Binding-site contacts:
Ligand atom O5 contacts residue HIS95 of chain 1.D at 3.2 Å (h-bond).
Ligand atom O6 contacts residue ALA93 of chain 1.D at 3.9 Å.
Ligand atom O7 contacts residue THR67 of chain 1.D at 3.4 Å (h-bond).
Ligand atom C1 contacts residue THR67 of chain 1.D at 4.3 Å.
Ligand atom C3 contacts residue TYR69 of chain 1.D at 3.6 Å (hydrophobic).
Ligand atom C6 contacts residue HIS95 of chain 1.D at 3.9 Å.
Ligand atom O5 contacts residue ASN64 of chain 1.D at 2.4 Å (h-bond).
Ligand atom C7 contacts residue THR65 of chain 1.D at 4.0 Å.
Ligand atom C1 contacts residue TYR69 of chain 1.D at 3.2 Å (hydrophobic).
Ligand atom O4 contacts residue TYR69 of chain 1.D at 4.1 Å.
Ligand atom C8 contacts residue SER66 of chain 1.D at 3.8 Å.
Ligand atom C5 contacts residue TYR69 of chain 1.D at 3.7 Å (hydrophobic).
Ligand atom C6 contacts residue ALA93 of chain 1.D at 3.7 Å (hydrophobic).
Ligand atom O7 contacts residue ASN64 of chain 1.D at 2.5 Å (h-bond).
Ligand atom C8 contacts residue ASN64 of chain 1.D at 3.5 Å.
Ligand atom C2 contacts residue THR67 of chain 1.D at 3.9 Å.
Ligand atom O5 contacts residue TYR69 of chain 1.D at 3.8 Å.
Ligand atom O6 contacts residue HIS95 of chain 1.D at 3.5 Å (h-bond).
Ligand atom C5 contacts residue HIS95 of chain 1.D at 4.0 Å.
Ligand atom O5 contacts residue THR67 of chain 1.D at 4.0 Å.
Ligand atom C4 contacts residue TYR69 of chain 1.D at 4.0 Å (hydrophobic).
Ligand atom C3 contacts residue ASN64 of chain 1.D at 3.8 Å.
Ligand atom C5 contacts residue ASN64 of chain 1.D at 3.7 Å.
Ligand atom O7 contacts residue SER66 of chain 1.D at 3.1 Å (h-bond).
Ligand atom C4 contacts residue ASN64 of chain 1.D at 4.3 Å.
Ligand atom C2 contacts residue ASN64 of chain 1.D at 2.5 Å.
Ligand atom C7 contacts residue ASN64 of chain 1.D at 2.9 Å.
Ligand atom C1 contacts residue ASN64 of chain 1.D at 1.5 Å.
Ligand atom N2 contacts residue TYR69 of chain 1.D at 4.0 Å.
Ligand atom C7 contacts residue SER66 of chain 1.D at 3.8 Å.
Ligand atom N2 contacts residue ASN64 of chain 1.D at 2.9 Å (h-bond).
Ligand atom C8 contacts residue THR65 of chain 1.D at 3.5 Å.
Ligand atom C6 contacts residue TYR69 of chain 1.D at 4.0 Å (hydrophobic).
Ligand atom O7 contacts residue THR65 of chain 1.D at 3.7 Å.
Ligand atom C2 contacts residue TYR69 of chain 1.D at 3.8 Å (hydrophobic).
Ligand atom C1 contacts residue HIS95 of chain 1.D at 4.0 Å.

A protein and the small-molecule ligand that binds it are described below.
Small molecule (SMILES): CC(=O)N[C@H]1[C@H](O[C@H]2[C@H](O)[C@@H](NC(C)=O)CO[C@@H]2CO)O[C@H](CO)[C@@H](O[C@@H]2O[C@H](CO)[C@@H](O)[C@H](O)[C@@H]2O)[C@@H]1O

Sequence of chain 1.D:
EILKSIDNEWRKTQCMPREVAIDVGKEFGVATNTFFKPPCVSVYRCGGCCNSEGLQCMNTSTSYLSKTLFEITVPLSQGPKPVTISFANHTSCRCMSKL